Sequence of chain 2.A:
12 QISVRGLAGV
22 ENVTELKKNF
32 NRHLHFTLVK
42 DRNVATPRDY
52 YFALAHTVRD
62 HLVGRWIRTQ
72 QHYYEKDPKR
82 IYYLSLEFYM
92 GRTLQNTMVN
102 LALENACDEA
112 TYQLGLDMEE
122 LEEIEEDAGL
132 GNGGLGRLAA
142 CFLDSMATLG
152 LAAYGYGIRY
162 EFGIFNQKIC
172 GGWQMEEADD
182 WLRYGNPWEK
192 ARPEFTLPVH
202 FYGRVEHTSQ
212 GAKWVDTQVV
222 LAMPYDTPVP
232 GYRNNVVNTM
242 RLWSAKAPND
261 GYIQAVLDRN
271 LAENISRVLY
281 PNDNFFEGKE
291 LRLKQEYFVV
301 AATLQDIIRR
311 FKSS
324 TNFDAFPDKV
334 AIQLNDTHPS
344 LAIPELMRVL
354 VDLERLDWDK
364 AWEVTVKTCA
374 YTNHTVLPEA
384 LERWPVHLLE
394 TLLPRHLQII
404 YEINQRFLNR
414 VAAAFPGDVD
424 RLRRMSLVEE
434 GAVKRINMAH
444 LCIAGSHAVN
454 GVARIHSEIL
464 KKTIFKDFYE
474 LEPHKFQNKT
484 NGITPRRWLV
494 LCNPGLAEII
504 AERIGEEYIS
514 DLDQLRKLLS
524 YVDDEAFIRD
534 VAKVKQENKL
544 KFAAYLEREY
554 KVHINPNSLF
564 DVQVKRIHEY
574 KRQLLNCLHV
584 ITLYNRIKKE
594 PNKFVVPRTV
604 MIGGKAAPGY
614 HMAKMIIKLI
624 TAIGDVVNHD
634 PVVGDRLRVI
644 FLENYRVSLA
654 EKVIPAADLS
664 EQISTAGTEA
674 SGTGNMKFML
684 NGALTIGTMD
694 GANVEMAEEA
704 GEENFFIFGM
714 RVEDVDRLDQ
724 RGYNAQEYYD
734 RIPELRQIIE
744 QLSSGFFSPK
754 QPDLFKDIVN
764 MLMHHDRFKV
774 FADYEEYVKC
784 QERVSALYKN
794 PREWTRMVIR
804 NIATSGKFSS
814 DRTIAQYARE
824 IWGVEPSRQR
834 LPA

Binding-site contacts:
Ligand atom C6 contacts residue GLY135 of chain 2.A at 3.7 Å.
Ligand atom C11 contacts residue ASN284 of chain 2.A at 3.4 Å.
Ligand atom O12 contacts residue GLY135 of chain 2.A at 3.5 Å (h-bond).
Ligand atom C5 contacts residue LEU136 of chain 2.A at 3.7 Å (hydrophobic).
Ligand atom O4 contacts residue GLY675 of chain 2.A at 2.7 Å (h-bond).
Ligand atom C9 contacts residue ASP339 of chain 2.A at 3.8 Å.
Ligand atom O9 contacts residue THR378 of chain 2.A at 3.1 Å.
Ligand atom O4 contacts residue ASN484 of chain 2.A at 3.3 Å (h-bond).
Ligand atom O2 contacts residue ASN284 of chain 2.A at 2.8 Å (h-bond).
Ligand atom C8 contacts residue ASN284 of chain 2.A at 3.6 Å.
Ligand atom C8 contacts residue HIS377 of chain 2.A at 3.4 Å.
Ligand atom O6 contacts residue ASN484 of chain 2.A at 2.7 Å (h-bond).
Ligand atom C12 contacts residue ASP283 of chain 2.A at 3.3 Å.
Ligand atom C3 contacts residue GLU672 of chain 2.A at 3.4 Å.
Ligand atom O3 contacts residue ALA673 of chain 2.A at 3.4 Å (h-bond).
Ligand atom C12 contacts residue LEU136 of chain 2.A at 3.5 Å (hydrophobic).
Ligand atom O3 contacts residue SER674 of chain 2.A at 3.1 Å (h-bond).
Ligand atom O4 contacts residue SER674 of chain 2.A at 3.3 Å.
Ligand atom O3 contacts residue GLY675 of chain 2.A at 3.1 Å (h-bond).
Ligand atom O6 contacts residue LEU139 of chain 2.A at 3.7 Å.
Ligand atom C6 contacts residue HIS377 of chain 2.A at 3.6 Å.
Ligand atom O2 contacts residue GLU672 of chain 2.A at 3.1 Å (salt-bridge).
Ligand atom C2 contacts residue HIS377 of chain 2.A at 3.6 Å.
Ligand atom C7 contacts residue ASN284 of chain 2.A at 3.4 Å.
Ligand atom C10 contacts residue ASN284 of chain 2.A at 3.4 Å.
Ligand atom C5 contacts residue GLY135 of chain 2.A at 3.7 Å.
Ligand atom O6 contacts residue HIS377 of chain 2.A at 2.7 Å (h-bond).
Ligand atom C6 contacts residue ASN484 of chain 2.A at 3.2 Å.
Ligand atom O9 contacts residue ASP339 of chain 2.A at 3.0 Å (salt-bridge).
Ligand atom O12 contacts residue LEU136 of chain 2.A at 3.1 Å (h-bond).
Ligand atom O3 contacts residue GLU672 of chain 2.A at 2.7 Å (salt-bridge).
Ligand atom C12 contacts residue ASN284 of chain 2.A at 3.5 Å.
Ligand atom C4 contacts residue GLY675 of chain 2.A at 3.7 Å.
Ligand atom O9 contacts residue HIS377 of chain 2.A at 3.8 Å.
Ligand atom O5 contacts residue GLY135 of chain 2.A at 3.8 Å.
Ligand atom O12 contacts residue ASP283 of chain 2.A at 2.6 Å (salt-bridge).
Ligand atom C9 contacts residue ASN284 of chain 2.A at 3.7 Å.
Ligand atom O2 contacts residue TYR573 of chain 2.A at 3.0 Å (h-bond).
Ligand atom O5 contacts residue LEU136 of chain 2.A at 3.3 Å (h-bond).
Ligand atom C11 contacts residue ASP283 of chain 2.A at 3.2 Å.

A small-molecule ligand and the protein it binds are described below.
Small molecule (SMILES): OC[C@H]1O[C@@H](c2cc(O)ccc2O)[C@H](O)[C@@H](O)[C@@H]1O